Sequence of chain 1.B:
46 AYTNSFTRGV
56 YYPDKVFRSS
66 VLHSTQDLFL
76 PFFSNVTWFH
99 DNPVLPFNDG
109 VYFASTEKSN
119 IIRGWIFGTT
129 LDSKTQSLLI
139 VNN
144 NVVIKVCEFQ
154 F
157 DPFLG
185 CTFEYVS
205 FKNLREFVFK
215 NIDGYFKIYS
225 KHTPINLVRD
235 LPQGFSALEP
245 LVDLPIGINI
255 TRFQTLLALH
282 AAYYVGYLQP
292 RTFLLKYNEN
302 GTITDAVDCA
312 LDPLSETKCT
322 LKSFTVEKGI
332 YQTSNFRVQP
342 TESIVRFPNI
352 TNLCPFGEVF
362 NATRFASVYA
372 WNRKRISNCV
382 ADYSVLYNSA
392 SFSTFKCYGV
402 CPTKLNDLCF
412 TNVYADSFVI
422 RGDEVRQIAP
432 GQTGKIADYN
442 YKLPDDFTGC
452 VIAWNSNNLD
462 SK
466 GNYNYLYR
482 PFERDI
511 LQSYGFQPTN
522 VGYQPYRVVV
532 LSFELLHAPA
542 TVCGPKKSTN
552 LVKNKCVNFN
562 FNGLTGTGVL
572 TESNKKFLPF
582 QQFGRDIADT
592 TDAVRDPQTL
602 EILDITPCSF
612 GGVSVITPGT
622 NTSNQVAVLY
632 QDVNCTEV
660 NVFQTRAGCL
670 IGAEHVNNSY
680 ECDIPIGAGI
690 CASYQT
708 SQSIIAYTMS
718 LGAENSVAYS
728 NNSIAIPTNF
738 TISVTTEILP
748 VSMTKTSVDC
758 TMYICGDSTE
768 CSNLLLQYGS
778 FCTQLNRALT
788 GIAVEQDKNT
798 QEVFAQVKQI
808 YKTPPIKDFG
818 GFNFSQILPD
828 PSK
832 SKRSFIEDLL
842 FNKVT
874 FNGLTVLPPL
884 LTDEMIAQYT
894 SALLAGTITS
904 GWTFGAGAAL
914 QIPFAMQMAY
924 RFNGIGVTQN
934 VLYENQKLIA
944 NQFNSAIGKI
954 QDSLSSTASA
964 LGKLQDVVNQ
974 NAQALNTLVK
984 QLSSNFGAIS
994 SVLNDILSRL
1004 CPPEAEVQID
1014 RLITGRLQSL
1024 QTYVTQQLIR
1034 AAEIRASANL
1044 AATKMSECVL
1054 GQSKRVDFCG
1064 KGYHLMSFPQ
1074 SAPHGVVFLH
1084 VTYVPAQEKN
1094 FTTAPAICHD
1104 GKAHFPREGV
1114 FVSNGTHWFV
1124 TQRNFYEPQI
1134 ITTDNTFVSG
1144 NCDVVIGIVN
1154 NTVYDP

This protein binds this small molecule.
Small molecule (SMILES): CC(=O)N[C@H]1[C@H](O[C@H]2[C@H](O)[C@@H](NC(C)=O)CO[C@@H]2CO)O[C@H](CO)[C@@H](O)[C@@H]1O

Binding-site contacts:
Ligand atom O5 contacts residue ASN736 of chain 1.B at 2.4 Å (h-bond).
Ligand atom C6 contacts residue GLN945 of chain 1.B at 4.2 Å.
Ligand atom C8 contacts residue LEU941 of chain 1.B at 3.5 Å (hydrophobic).
Ligand atom C8 contacts residue ASN736 of chain 1.B at 4.5 Å.
Ligand atom C3 contacts residue ASN736 of chain 1.B at 3.9 Å.
Ligand atom O7 contacts residue LEU941 of chain 1.B at 3.4 Å.
Ligand atom C1 contacts residue LEU941 of chain 1.B at 4.4 Å (hydrophobic).
Ligand atom O7 contacts residue GLN1090 of chain 1.B at 4.5 Å.
Ligand atom C5 contacts residue ASN736 of chain 1.B at 3.8 Å.
Ligand atom C7 contacts residue LEU941 of chain 1.B at 3.5 Å (hydrophobic).
Ligand atom C7 contacts residue ASN736 of chain 1.B at 3.4 Å.
Ligand atom C1 contacts residue ASN736 of chain 1.B at 1.5 Å.
Ligand atom C2 contacts residue ASN736 of chain 1.B at 2.5 Å.
Ligand atom C1 contacts residue GLN1090 of chain 1.B at 4.4 Å.
Ligand atom C5 contacts residue LEU941 of chain 1.B at 4.1 Å (hydrophobic).
Ligand atom C8 contacts residue GLN945 of chain 1.B at 4.1 Å.
Ligand atom N2 contacts residue ASN736 of chain 1.B at 2.9 Å (h-bond).
Ligand atom O4 contacts residue LEU941 of chain 1.B at 3.8 Å.
Ligand atom C8 contacts residue ASN944 of chain 1.B at 4.0 Å.
Ligand atom O6 contacts residue GLN945 of chain 1.B at 3.2 Å (h-bond).
Ligand atom O6 contacts residue THR738 of chain 1.B at 4.1 Å.
Ligand atom C4 contacts residue ASN736 of chain 1.B at 4.3 Å.
Ligand atom C3 contacts residue LEU941 of chain 1.B at 4.3 Å (hydrophobic).
Ligand atom O5 contacts residue GLN1090 of chain 1.B at 4.3 Å.
Ligand atom O7 contacts residue ASN736 of chain 1.B at 3.4 Å (h-bond).
Ligand atom O7 contacts residue ASN944 of chain 1.B at 4.4 Å.
Ligand atom C4 contacts residue LEU941 of chain 1.B at 4.4 Å (hydrophobic).
Ligand atom C5 contacts residue GLN945 of chain 1.B at 4.3 Å.
Ligand atom N2 contacts residue LEU941 of chain 1.B at 4.2 Å.